The protein below binds the small molecule below.
Small molecule (SMILES): CC(=O)N[C@@H]1[C@@H](O)[C@H](O)[C@@H](CO)O[C@H]1O

Binding-site contacts:
Ligand atom C2 contacts residue ASN324 of chain 1.M at 2.5 Å.
Ligand atom C1 contacts residue ASN324 of chain 1.M at 1.4 Å.
Ligand atom C8 contacts residue ARG319 of chain 1.M at 3.5 Å.
Ligand atom C8 contacts residue GLY323 of chain 1.M at 3.6 Å.
Ligand atom C4 contacts residue ASN324 of chain 1.M at 4.2 Å.
Ligand atom C8 contacts residue LYS320 of chain 1.M at 3.9 Å.
Ligand atom O5 contacts residue ASN324 of chain 1.M at 2.3 Å (h-bond).
Ligand atom N2 contacts residue ASN324 of chain 1.M at 2.9 Å (h-bond).
Ligand atom O7 contacts residue ASN324 of chain 1.M at 3.8 Å.
Ligand atom C7 contacts residue ASN324 of chain 1.M at 3.5 Å.
Ligand atom C8 contacts residue ASN324 of chain 1.M at 4.0 Å.
Ligand atom C3 contacts residue ASN324 of chain 1.M at 3.8 Å.
Ligand atom C7 contacts residue GLY323 of chain 1.M at 4.5 Å.
Ligand atom C5 contacts residue ASN324 of chain 1.M at 3.6 Å.

Sequence of chain 1.M:
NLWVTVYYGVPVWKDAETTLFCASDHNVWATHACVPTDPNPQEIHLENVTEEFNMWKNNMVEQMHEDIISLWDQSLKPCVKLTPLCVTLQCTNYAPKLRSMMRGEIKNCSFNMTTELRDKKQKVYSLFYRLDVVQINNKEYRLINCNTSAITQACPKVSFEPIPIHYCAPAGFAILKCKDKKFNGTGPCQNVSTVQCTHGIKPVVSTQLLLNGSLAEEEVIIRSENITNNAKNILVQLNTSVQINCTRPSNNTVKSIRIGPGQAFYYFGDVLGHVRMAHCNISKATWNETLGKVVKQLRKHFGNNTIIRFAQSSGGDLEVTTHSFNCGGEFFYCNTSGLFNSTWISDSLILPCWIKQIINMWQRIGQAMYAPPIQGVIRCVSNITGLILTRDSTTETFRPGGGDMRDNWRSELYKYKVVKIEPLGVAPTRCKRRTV